Sequence of chain 1.F:
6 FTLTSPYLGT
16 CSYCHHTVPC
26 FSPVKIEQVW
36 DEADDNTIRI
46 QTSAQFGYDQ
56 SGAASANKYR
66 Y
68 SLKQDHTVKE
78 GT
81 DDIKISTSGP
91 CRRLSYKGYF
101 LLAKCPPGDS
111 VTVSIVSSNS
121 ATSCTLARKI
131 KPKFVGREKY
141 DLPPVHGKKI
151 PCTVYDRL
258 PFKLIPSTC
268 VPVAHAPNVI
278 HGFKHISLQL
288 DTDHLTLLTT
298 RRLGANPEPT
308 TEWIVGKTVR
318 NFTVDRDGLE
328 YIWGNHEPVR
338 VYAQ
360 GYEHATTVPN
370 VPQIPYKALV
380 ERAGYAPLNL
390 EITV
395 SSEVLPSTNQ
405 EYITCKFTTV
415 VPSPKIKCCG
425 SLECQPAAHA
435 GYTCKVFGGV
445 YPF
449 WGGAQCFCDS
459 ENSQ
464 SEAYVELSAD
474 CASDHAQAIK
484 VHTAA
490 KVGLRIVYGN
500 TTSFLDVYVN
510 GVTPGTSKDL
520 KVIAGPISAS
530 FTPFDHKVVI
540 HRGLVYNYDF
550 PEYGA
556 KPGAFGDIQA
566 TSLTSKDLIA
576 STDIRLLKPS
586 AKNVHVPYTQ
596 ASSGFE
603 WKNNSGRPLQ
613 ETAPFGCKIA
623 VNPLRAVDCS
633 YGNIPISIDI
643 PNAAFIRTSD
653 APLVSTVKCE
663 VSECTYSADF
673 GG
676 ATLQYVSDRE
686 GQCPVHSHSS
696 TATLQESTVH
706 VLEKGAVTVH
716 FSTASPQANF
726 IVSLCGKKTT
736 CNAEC

Binding-site contacts:
Ligand atom C4 contacts residue ASN318 of chain 1.D at 4.1 Å.
Ligand atom O5 contacts residue ASN318 of chain 1.D at 2.4 Å (h-bond).
Ligand atom C2 contacts residue ASN318 of chain 1.D at 2.6 Å.
Ligand atom N2 contacts residue ASN318 of chain 1.D at 3.2 Å (h-bond).
Ligand atom C7 contacts residue ASN318 of chain 1.D at 3.1 Å.
Ligand atom C1 contacts residue HIS282 of chain 1.D at 4.2 Å.
Ligand atom C8 contacts residue VAL316 of chain 1.D at 4.4 Å (hydrophobic).
Ligand atom C6 contacts residue SER284 of chain 1.D at 3.9 Å.
Ligand atom C3 contacts residue ASN318 of chain 1.D at 4.0 Å.
Ligand atom C6 contacts residue ILE277 of chain 1.D at 4.2 Å (hydrophobic).
Ligand atom C8 contacts residue ASN318 of chain 1.D at 4.1 Å.
Ligand atom C8 contacts residue LYS556 of chain 1.F at 4.3 Å.
Ligand atom O7 contacts residue ASN318 of chain 1.D at 2.9 Å (h-bond).
Ligand atom O5 contacts residue HIS282 of chain 1.D at 3.7 Å.
Ligand atom O6 contacts residue HIS282 of chain 1.D at 3.5 Å.
Ligand atom C1 contacts residue ASN318 of chain 1.D at 1.5 Å.
Ligand atom C5 contacts residue ASN318 of chain 1.D at 3.7 Å.
Ligand atom C5 contacts residue SER284 of chain 1.D at 4.0 Å.
Ligand atom C1 contacts residue SER284 of chain 1.D at 3.9 Å.
Ligand atom O5 contacts residue SER284 of chain 1.D at 3.4 Å.

Sequence of chain 1.D:
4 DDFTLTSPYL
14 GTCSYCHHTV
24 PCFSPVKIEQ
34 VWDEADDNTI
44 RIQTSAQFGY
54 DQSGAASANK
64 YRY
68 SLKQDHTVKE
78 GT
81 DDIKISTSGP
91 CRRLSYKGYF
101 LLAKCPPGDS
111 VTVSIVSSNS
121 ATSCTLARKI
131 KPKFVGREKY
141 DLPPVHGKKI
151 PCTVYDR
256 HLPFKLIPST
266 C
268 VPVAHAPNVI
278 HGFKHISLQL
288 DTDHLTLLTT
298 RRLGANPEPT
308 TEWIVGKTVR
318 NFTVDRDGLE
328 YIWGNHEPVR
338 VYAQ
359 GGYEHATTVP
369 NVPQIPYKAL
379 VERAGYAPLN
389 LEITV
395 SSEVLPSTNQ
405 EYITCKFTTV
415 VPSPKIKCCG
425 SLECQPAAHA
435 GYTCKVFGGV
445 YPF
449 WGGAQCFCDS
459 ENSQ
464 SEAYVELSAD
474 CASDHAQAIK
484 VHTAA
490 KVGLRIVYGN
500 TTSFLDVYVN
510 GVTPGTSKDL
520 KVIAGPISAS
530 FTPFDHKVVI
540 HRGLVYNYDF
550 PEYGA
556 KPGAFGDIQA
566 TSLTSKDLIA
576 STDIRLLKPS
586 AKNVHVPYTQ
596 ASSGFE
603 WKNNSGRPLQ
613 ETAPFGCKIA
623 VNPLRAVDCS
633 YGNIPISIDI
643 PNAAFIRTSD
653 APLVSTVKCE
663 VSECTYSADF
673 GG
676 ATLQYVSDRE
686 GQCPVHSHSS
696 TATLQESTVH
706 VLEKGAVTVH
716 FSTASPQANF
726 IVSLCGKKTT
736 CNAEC

A protein and the small-molecule ligand that binds it are described below.
Small molecule (SMILES): CC(=O)N[C@H]1[C@H](O[C@H]2[C@H](O)[C@@H](NC(C)=O)CO[C@@H]2CO)O[C@H](CO)[C@@H](O[C@@H]2O[C@H](CO)[C@@H](O)[C@H](O[C@H]3O[C@H](CO)[C@@H](O)[C@H](O)[C@@H]3O)[C@@H]2O)[C@@H]1O